Sequence of chain 1.A:
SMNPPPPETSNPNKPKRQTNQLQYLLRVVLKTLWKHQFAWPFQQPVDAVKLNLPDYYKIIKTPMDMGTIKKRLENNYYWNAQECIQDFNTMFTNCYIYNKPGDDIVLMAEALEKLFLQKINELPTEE

This protein binds this small molecule.
Small molecule (SMILES): Cc1noc(C)c1-c1cc(O)cc([C@H](O)c2ccccc2)c1

Binding-site contacts:
Ligand atom N contacts residue CYS95 of chain 1.A at 4.0 Å.
Ligand atom C6 contacts residue LEU51 of chain 1.A at 3.9 Å (hydrophobic).
Ligand atom C15 contacts residue ILE105 of chain 1.A at 3.9 Å (hydrophobic).
Ligand atom C15 contacts residue PRO41 of chain 1.A at 3.8 Å (hydrophobic).
Ligand atom C8 contacts residue PRO41 of chain 1.A at 3.7 Å (hydrophobic).
Ligand atom C contacts residue ILE105 of chain 1.A at 3.9 Å (hydrophobic).
Ligand atom C contacts residue PHE42 of chain 1.A at 3.6 Å (hydrophobic).
Ligand atom O2 contacts residue ASN99 of chain 1.A at 3.1 Å (h-bond).
Ligand atom C13 contacts residue EDO1 of chain 1.D at 3.9 Å.
Ligand atom C contacts residue PRO41 of chain 1.A at 3.7 Å (hydrophobic).
Ligand atom C13 contacts residue MET108 of chain 1.A at 3.6 Å (hydrophobic).
Ligand atom C7 contacts residue PRO41 of chain 1.A at 3.7 Å (hydrophobic).
Ligand atom O2 contacts residue TYR98 of chain 1.A at 4.0 Å.
Ligand atom C2 contacts residue ILE105 of chain 1.A at 4.0 Å (hydrophobic).
Ligand atom C7 contacts residue LEU51 of chain 1.A at 3.7 Å (hydrophobic).
Ligand atom C12 contacts residue ASP104 of chain 1.A at 4.1 Å.
Ligand atom C17 contacts residue TYR98 of chain 1.A at 4.1 Å (hydrophobic).
Ligand atom C14 contacts residue MET108 of chain 1.A at 3.5 Å (hydrophobic).
Ligand atom C2 contacts residue VAL46 of chain 1.A at 4.1 Å (hydrophobic).
Ligand atom N contacts residue ASN99 of chain 1.A at 3.6 Å.
Ligand atom C12 contacts residue ILE105 of chain 1.A at 4.1 Å (hydrophobic).
Ligand atom O contacts residue GLN44 of chain 1.A at 4.1 Å.
Ligand atom O2 contacts residue TYR56 of chain 1.A at 3.9 Å.
Ligand atom C5 contacts residue LEU51 of chain 1.A at 4.2 Å (hydrophobic).
Ligand atom C6 contacts residue TRP40 of chain 1.A at 4.1 Å (hydrophobic).
Ligand atom C6 contacts residue PRO41 of chain 1.A at 4.1 Å (hydrophobic).
Ligand atom O1 contacts residue LEU51 of chain 1.A at 4.1 Å.
Ligand atom C8 contacts residue LEU51 of chain 1.A at 3.9 Å (hydrophobic).
Ligand atom C1 contacts residue VAL46 of chain 1.A at 4.0 Å (hydrophobic).
Ligand atom C13 contacts residue ASP104 of chain 1.A at 4.1 Å.
Ligand atom C14 contacts residue EDO1 of chain 1.D at 3.8 Å.
Ligand atom O contacts residue PRO41 of chain 1.A at 3.3 Å (h-bond).
Ligand atom C16 contacts residue ASN99 of chain 1.A at 4.0 Å.
Ligand atom C17 contacts residue LEU53 of chain 1.A at 3.5 Å (hydrophobic).
Ligand atom C1 contacts residue ILE105 of chain 1.A at 3.8 Å (hydrophobic).
Ligand atom C14 contacts residue ILE105 of chain 1.A at 3.8 Å (hydrophobic).
Ligand atom C14 contacts residue PRO41 of chain 1.A at 3.9 Å (hydrophobic).
Ligand atom C15 contacts residue TRP40 of chain 1.A at 3.6 Å (hydrophobic).
Ligand atom C14 contacts residue TRP40 of chain 1.A at 3.9 Å (hydrophobic).
Ligand atom C4 contacts residue ILE105 of chain 1.A at 4.0 Å (hydrophobic).